Sequence of chain 1.A:
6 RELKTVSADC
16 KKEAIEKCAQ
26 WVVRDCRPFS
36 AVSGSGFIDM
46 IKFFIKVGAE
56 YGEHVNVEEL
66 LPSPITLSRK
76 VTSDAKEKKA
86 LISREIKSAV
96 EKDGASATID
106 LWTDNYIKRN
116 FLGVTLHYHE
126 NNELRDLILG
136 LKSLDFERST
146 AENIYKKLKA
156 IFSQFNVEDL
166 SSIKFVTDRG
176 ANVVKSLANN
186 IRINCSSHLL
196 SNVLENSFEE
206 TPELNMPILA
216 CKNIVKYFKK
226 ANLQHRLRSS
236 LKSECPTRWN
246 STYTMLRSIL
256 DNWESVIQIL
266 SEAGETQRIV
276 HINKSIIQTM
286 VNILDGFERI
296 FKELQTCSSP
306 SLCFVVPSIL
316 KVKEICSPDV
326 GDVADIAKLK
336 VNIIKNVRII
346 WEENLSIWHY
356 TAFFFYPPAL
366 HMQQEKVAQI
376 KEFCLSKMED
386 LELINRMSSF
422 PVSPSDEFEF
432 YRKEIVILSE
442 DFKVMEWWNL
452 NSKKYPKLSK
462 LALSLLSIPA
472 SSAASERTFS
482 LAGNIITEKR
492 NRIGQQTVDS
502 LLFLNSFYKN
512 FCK

A protein and the small-molecule ligand that binds it are described below.
Small molecule (SMILES): Cc1cn([C@H]2C[C@H](O[P](=O)(O)OC[C@H]3O[C@@H](n4cnc5c(=O)nc(N)[nH]c54)C[C@@H]3O[P](=O)(O)OC[C@H]3O[C@@H](n4cnc5c(N)ncnc54)C[C@@H]3O[P](=O)(O)OC[C@H]3O[C@@H](n4cnc5c(N)ncnc54)C[C@@H]3O)[C@@H](CO[P](=O)(O)O[C@H]3C[C@H](n4cnc5c(=O)nc(N)[nH]c54)O[C@@H]3CO[P](=O)(O)O[C@H]3C[C@H](n4ccc(N)nc4=O)O[C@@H]3CO[P](=O)(O)O[C@H]3C[C@H](n4cnc5c(=O)nc(N)[nH]c54)O[C@@H]3CO)O2)c(=O)[nH]c1=O

Binding-site contacts:
Ligand atom C3' contacts residue ASN197 of chain 1.A at 4.4 Å.
Ligand atom O3' contacts residue ARG174 of chain 1.A at 3.7 Å.
Ligand atom C4' contacts residue MN1 of chain 1.E at 3.8 Å.
Ligand atom P contacts residue ASN197 of chain 1.A at 4.2 Å.
Ligand atom C5' contacts residue ASP173 of chain 1.A at 3.3 Å.
Ligand atom C4' contacts residue ASP173 of chain 1.A at 3.2 Å.
Ligand atom C3' contacts residue ARG174 of chain 1.A at 4.2 Å.
Ligand atom C5' contacts residue HIS193 of chain 1.A at 3.9 Å.
Ligand atom O5' contacts residue GLY175 of chain 1.A at 4.1 Å.
Ligand atom C3' contacts residue MN1 of chain 1.E at 3.2 Å.
Ligand atom P contacts residue HIS193 of chain 1.A at 4.2 Å.
Ligand atom C3' contacts residue ASP173 of chain 1.A at 3.7 Å.
Ligand atom C4' contacts residue GLY175 of chain 1.A at 4.4 Å.
Ligand atom OP1 contacts residue ARG174 of chain 1.A at 3.4 Å (salt-bridge).
Ligand atom OP1 contacts residue ASP173 of chain 1.A at 3.7 Å.
Ligand atom P contacts residue ARG174 of chain 1.A at 4.2 Å.
Ligand atom C5' contacts residue MN1 of chain 1.E at 4.5 Å.
Ligand atom C5' contacts residue ARG174 of chain 1.A at 3.4 Å.
Ligand atom OP1 contacts residue ASN197 of chain 1.A at 4.1 Å.
Ligand atom C4' contacts residue ARG174 of chain 1.A at 3.9 Å.
Ligand atom O5' contacts residue ASP173 of chain 1.A at 3.8 Å.
Ligand atom O4' contacts residue ARG174 of chain 1.A at 4.4 Å.
Ligand atom OP2 contacts residue HIS193 of chain 1.A at 4.2 Å.
Ligand atom O3' contacts residue MN1 of chain 1.E at 2.6 Å.
Ligand atom O3' contacts residue ASN197 of chain 1.A at 4.1 Å.
Ligand atom O5' contacts residue ARG174 of chain 1.A at 4.2 Å.
Ligand atom N2 contacts residue ALA176 of chain 1.A at 3.5 Å.
Ligand atom OP2 contacts residue ASN197 of chain 1.A at 3.3 Å (h-bond).
Ligand atom O3' contacts residue ASP173 of chain 1.A at 3.7 Å.
Ligand atom OP1 contacts residue HIS193 of chain 1.A at 3.4 Å.